Binding-site contacts:
Ligand atom O7 contacts residue ASN394 of chain 1.A at 2.7 Å (h-bond).
Ligand atom C5 contacts residue HIS346 of chain 1.A at 4.5 Å.
Ligand atom C4 contacts residue ASN394 of chain 1.A at 4.2 Å.
Ligand atom C7 contacts residue ASN394 of chain 1.A at 3.0 Å.
Ligand atom C1 contacts residue SER370 of chain 1.A at 4.2 Å.
Ligand atom C5 contacts residue ASN394 of chain 1.A at 3.7 Å.
Ligand atom C2 contacts residue SER370 of chain 1.A at 4.3 Å.
Ligand atom C1 contacts residue ASN394 of chain 1.A at 1.4 Å.
Ligand atom C2 contacts residue ASN394 of chain 1.A at 2.4 Å.
Ligand atom O7 contacts residue HIS346 of chain 1.A at 3.9 Å.
Ligand atom N2 contacts residue ASN394 of chain 1.A at 2.9 Å (h-bond).
Ligand atom O6 contacts residue TYR321 of chain 1.A at 4.0 Å.
Ligand atom C7 contacts residue SER370 of chain 1.A at 4.3 Å.
Ligand atom C8 contacts residue ASN394 of chain 1.A at 4.3 Å.
Ligand atom C2 contacts residue HIS346 of chain 1.A at 4.2 Å.
Ligand atom C3 contacts residue ASN394 of chain 1.A at 3.8 Å.
Ligand atom C7 contacts residue HIS346 of chain 1.A at 4.5 Å.
Ligand atom O5 contacts residue SER370 of chain 1.A at 4.2 Å.
Ligand atom O6 contacts residue HIS346 of chain 1.A at 3.5 Å.
Ligand atom C6 contacts residue HIS346 of chain 1.A at 4.0 Å.
Ligand atom O5 contacts residue HIS346 of chain 1.A at 4.4 Å.
Ligand atom O5 contacts residue ASN394 of chain 1.A at 2.4 Å (h-bond).
Ligand atom O7 contacts residue SER370 of chain 1.A at 3.2 Å (h-bond).

This protein binds this small molecule.
Small molecule (SMILES): CC(=O)N[C@H]1[C@H](O[C@H]2[C@H](O)[C@@H](NC(C)=O)CO[C@@H]2CO)O[C@H](CO)[C@@H](O)[C@@H]1O

Sequence of chain 1.A:
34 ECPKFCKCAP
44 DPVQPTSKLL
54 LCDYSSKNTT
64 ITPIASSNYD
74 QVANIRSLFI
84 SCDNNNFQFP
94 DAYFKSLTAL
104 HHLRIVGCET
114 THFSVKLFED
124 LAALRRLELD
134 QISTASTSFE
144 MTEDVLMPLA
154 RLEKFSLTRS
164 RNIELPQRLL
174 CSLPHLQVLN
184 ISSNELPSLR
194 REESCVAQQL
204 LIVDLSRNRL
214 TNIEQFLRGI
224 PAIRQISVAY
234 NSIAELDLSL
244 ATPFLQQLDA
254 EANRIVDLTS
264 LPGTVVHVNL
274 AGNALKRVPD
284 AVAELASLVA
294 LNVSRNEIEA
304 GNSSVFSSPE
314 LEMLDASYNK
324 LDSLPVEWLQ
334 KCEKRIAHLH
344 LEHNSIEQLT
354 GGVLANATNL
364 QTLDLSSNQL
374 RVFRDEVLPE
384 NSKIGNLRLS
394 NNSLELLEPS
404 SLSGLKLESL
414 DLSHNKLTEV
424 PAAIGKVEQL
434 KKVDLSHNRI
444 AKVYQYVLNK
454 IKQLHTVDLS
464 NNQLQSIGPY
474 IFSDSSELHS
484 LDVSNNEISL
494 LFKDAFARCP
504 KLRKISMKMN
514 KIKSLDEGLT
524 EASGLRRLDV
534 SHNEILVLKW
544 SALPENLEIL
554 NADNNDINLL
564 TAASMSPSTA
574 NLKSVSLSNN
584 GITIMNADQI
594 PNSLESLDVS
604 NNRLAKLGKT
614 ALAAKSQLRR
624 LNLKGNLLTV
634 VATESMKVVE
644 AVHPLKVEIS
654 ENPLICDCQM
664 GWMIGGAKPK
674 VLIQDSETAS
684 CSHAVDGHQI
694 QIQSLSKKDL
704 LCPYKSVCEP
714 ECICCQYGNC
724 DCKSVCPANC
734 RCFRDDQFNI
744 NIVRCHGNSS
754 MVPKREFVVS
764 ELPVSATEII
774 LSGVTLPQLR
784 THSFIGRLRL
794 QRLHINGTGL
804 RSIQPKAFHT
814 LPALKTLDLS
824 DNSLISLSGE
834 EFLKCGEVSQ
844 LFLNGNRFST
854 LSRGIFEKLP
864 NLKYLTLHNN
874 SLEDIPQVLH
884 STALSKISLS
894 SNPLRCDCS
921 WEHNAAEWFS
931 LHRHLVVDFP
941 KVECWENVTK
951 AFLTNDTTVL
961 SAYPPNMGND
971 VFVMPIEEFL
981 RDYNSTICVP